Binding-site contacts:
Ligand atom C3 contacts residue LEU922 of chain 1.A at 4.3 Å (hydrophobic).
Ligand atom C8 contacts residue LEU922 of chain 1.A at 4.0 Å (hydrophobic).
Ligand atom O5 contacts residue GLN1071 of chain 1.A at 3.6 Å (h-bond).
Ligand atom C4 contacts residue ASN717 of chain 1.A at 4.2 Å.
Ligand atom C1 contacts residue LEU922 of chain 1.A at 4.4 Å (hydrophobic).
Ligand atom O6 contacts residue LEU922 of chain 1.A at 3.6 Å.
Ligand atom O7 contacts residue ASN717 of chain 1.A at 3.3 Å (h-bond).
Ligand atom O4 contacts residue LEU922 of chain 1.A at 3.7 Å.
Ligand atom C4 contacts residue LEU922 of chain 1.A at 4.3 Å (hydrophobic).
Ligand atom N2 contacts residue LEU922 of chain 1.A at 4.5 Å.
Ligand atom C1 contacts residue ASN717 of chain 1.A at 1.4 Å.
Ligand atom C5 contacts residue ASN717 of chain 1.A at 3.6 Å.
Ligand atom C8 contacts residue GLN926 of chain 1.A at 4.4 Å.
Ligand atom N2 contacts residue ASN717 of chain 1.A at 2.9 Å (h-bond).
Ligand atom O5 contacts residue GLN926 of chain 1.A at 4.3 Å.
Ligand atom C1 contacts residue GLN1071 of chain 1.A at 3.5 Å.
Ligand atom O7 contacts residue GLN1071 of chain 1.A at 3.4 Å (h-bond).
Ligand atom C8 contacts residue ASN717 of chain 1.A at 4.4 Å.
Ligand atom C2 contacts residue ASN717 of chain 1.A at 2.5 Å.
Ligand atom N2 contacts residue GLN1071 of chain 1.A at 4.5 Å.
Ligand atom C6 contacts residue GLN926 of chain 1.A at 3.6 Å.
Ligand atom O6 contacts residue GLN926 of chain 1.A at 2.7 Å (h-bond).
Ligand atom O7 contacts residue LEU922 of chain 1.A at 3.5 Å.
Ligand atom C6 contacts residue LEU922 of chain 1.A at 4.3 Å (hydrophobic).
Ligand atom C5 contacts residue LEU922 of chain 1.A at 3.9 Å (hydrophobic).
Ligand atom C7 contacts residue GLN1071 of chain 1.A at 4.3 Å.
Ligand atom C5 contacts residue GLN926 of chain 1.A at 3.9 Å.
Ligand atom C7 contacts residue LEU922 of chain 1.A at 3.8 Å (hydrophobic).
Ligand atom O5 contacts residue ASN717 of chain 1.A at 2.3 Å (h-bond).
Ligand atom C2 contacts residue GLN1071 of chain 1.A at 3.9 Å.
Ligand atom C7 contacts residue ASN717 of chain 1.A at 3.3 Å.
Ligand atom C3 contacts residue ASN717 of chain 1.A at 3.7 Å.

The protein below binds the small molecule below.
Small molecule (SMILES): CC(=O)N[C@H]1[C@H](O[C@H]2[C@H](O)[C@@H](NC(C)=O)CO[C@@H]2CO)O[C@H](CO)[C@@H](O)[C@@H]1O

Sequence of chain 1.A:
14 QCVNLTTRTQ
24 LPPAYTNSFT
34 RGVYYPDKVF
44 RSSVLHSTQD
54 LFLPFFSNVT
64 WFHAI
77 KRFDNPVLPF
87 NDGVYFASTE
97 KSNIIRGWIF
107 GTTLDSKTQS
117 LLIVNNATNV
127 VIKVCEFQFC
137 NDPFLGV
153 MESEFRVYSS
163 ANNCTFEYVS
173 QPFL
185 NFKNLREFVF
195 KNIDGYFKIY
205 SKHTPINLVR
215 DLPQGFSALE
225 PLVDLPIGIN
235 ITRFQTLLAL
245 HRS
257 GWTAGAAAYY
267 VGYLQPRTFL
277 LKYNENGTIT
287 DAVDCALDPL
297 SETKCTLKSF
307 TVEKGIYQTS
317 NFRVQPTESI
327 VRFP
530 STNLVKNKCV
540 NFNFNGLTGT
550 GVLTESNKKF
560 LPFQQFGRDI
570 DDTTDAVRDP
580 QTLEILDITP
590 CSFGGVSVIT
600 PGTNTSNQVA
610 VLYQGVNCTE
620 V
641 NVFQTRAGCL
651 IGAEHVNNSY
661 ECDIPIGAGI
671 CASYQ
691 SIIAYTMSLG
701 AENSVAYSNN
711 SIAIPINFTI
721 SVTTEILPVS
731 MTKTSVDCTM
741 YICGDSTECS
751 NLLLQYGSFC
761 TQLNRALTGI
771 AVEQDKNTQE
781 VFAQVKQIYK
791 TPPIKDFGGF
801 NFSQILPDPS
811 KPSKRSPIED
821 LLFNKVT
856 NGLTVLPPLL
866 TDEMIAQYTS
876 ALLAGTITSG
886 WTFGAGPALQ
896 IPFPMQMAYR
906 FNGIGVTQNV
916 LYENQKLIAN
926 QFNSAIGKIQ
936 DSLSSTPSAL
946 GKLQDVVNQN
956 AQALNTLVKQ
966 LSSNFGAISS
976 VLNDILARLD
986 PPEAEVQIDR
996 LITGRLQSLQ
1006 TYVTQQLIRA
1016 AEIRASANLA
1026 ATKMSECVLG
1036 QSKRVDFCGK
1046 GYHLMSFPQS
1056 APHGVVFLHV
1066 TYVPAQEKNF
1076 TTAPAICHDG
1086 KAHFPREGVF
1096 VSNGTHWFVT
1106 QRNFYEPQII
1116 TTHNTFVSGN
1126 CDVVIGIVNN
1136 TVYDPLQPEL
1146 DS